Sequence of chain 1.A:
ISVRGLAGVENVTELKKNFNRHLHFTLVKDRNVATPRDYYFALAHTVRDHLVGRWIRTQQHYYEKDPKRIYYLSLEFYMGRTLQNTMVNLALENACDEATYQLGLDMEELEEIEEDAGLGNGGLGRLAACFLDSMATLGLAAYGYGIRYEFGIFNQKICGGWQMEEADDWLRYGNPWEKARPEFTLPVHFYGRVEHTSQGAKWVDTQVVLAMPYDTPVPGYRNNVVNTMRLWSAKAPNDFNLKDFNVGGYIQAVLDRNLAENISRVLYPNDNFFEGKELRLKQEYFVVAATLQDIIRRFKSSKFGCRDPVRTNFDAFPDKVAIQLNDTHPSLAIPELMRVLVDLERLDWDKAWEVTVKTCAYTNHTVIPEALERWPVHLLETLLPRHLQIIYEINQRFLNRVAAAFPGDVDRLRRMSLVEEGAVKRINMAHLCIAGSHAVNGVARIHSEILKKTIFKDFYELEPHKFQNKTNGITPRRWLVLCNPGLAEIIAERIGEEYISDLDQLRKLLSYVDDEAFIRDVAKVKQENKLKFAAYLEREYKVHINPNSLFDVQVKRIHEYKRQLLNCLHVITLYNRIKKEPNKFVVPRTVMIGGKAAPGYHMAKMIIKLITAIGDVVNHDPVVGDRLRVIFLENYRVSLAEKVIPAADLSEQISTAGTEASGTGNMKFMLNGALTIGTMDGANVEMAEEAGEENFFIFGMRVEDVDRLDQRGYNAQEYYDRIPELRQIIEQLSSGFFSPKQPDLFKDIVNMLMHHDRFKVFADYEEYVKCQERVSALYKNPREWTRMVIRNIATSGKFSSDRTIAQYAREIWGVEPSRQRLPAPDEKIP

A protein and the small-molecule ligand that binds it are described below.
Small molecule (SMILES): CN1C(=O)N[C@@]2(O[C@H](CO)[C@@H](O)[C@H](O)[C@H]2O)C1=O

Binding-site contacts:
Ligand atom O4 contacts residue GLY675 of chain 1.A at 2.6 Å (h-bond).
Ligand atom C3 contacts residue GLU672 of chain 1.A at 3.4 Å.
Ligand atom O3 contacts residue ALA673 of chain 1.A at 3.5 Å (h-bond).
Ligand atom O2 contacts residue ASN284 of chain 1.A at 3.1 Å (h-bond).
Ligand atom O7 contacts residue LEU136 of chain 1.A at 3.2 Å (h-bond).
Ligand atom C2 contacts residue GLU672 of chain 1.A at 3.8 Å.
Ligand atom N2 contacts residue ASN284 of chain 1.A at 3.9 Å.
Ligand atom C7 contacts residue ASN284 of chain 1.A at 3.8 Å.
Ligand atom C6 contacts residue ASN484 of chain 1.A at 3.1 Å.
Ligand atom O4 contacts residue SER674 of chain 1.A at 3.8 Å.
Ligand atom O6 contacts residue ASN484 of chain 1.A at 2.9 Å (h-bond).
Ligand atom C4 contacts residue ASN484 of chain 1.A at 3.9 Å.
Ligand atom N1 contacts residue ASN284 of chain 1.A at 3.1 Å (h-bond).
Ligand atom C5 contacts residue LEU136 of chain 1.A at 3.9 Å (hydrophobic).
Ligand atom N2 contacts residue HIS377 of chain 1.A at 2.9 Å (h-bond).
Ligand atom O2 contacts residue TYR573 of chain 1.A at 3.1 Å (h-bond).
Ligand atom O5 contacts residue LEU136 of chain 1.A at 3.9 Å.
Ligand atom C1 contacts residue HIS377 of chain 1.A at 3.7 Å.
Ligand atom C5 contacts residue GLY135 of chain 1.A at 3.9 Å.
Ligand atom C9 contacts residue ASP283 of chain 1.A at 3.2 Å.
Ligand atom O5 contacts residue HIS377 of chain 1.A at 3.7 Å.
Ligand atom C9 contacts residue ASN284 of chain 1.A at 3.2 Å.
Ligand atom O8 contacts residue ASN284 of chain 1.A at 3.2 Å (h-bond).
Ligand atom C8 contacts residue HIS377 of chain 1.A at 4.0 Å.
Ligand atom C3 contacts residue GLY675 of chain 1.A at 3.6 Å.
Ligand atom O3 contacts residue SER674 of chain 1.A at 3.0 Å (h-bond).
Ligand atom O4 contacts residue THR676 of chain 1.A at 3.9 Å.
Ligand atom C7 contacts residue LEU136 of chain 1.A at 3.7 Å (hydrophobic).
Ligand atom O4 contacts residue ASN484 of chain 1.A at 3.5 Å (h-bond).
Ligand atom C4 contacts residue GLY675 of chain 1.A at 3.5 Å.
Ligand atom C2 contacts residue HIS377 of chain 1.A at 3.5 Å.
Ligand atom C6 contacts residue HIS377 of chain 1.A at 3.7 Å.
Ligand atom C6 contacts residue GLY135 of chain 1.A at 4.0 Å.
Ligand atom O2 contacts residue GLU672 of chain 1.A at 3.0 Å (salt-bridge).
Ligand atom O3 contacts residue GLY675 of chain 1.A at 2.9 Å (h-bond).
Ligand atom O7 contacts residue GLY135 of chain 1.A at 3.2 Å.
Ligand atom C8 contacts residue ASN284 of chain 1.A at 3.2 Å.
Ligand atom O3 contacts residue GLU672 of chain 1.A at 2.7 Å (salt-bridge).
Ligand atom O6 contacts residue VAL455 of chain 1.A at 3.7 Å.
Ligand atom O6 contacts residue HIS377 of chain 1.A at 2.7 Å (h-bond).